Binding-site contacts:
Ligand atom O4P contacts residue SER353 of chain 1.F at 3.6 Å.
Ligand atom O6P contacts residue SER353 of chain 1.F at 2.7 Å (h-bond).
Ligand atom O3 contacts residue ARG432 of chain 1.F at 2.8 Å (salt-bridge).
Ligand atom O2P contacts residue ARG405 of chain 1.F at 2.6 Å (salt-bridge).
Ligand atom O6P contacts residue THR348 of chain 1.F at 2.5 Å (h-bond).
Ligand atom O6P contacts residue ARG352 of chain 1.F at 3.8 Å.
Ligand atom O1P contacts residue GLY434 of chain 1.F at 2.9 Å (h-bond).
Ligand atom O4P contacts residue SER435 of chain 1.F at 3.7 Å.
Ligand atom O1 contacts residue GLY434 of chain 1.F at 3.7 Å.
Ligand atom O4 contacts residue GLY436 of chain 1.F at 3.7 Å.
Ligand atom O5P contacts residue THR350 of chain 1.F at 2.7 Å (h-bond).
Ligand atom P2 contacts residue THR348 of chain 1.F at 3.5 Å.
Ligand atom O4 contacts residue THR438 of chain 1.F at 3.5 Å (h-bond).
Ligand atom C6 contacts residue SER353 of chain 1.F at 3.7 Å.
Ligand atom O6 contacts residue THR349 of chain 1.F at 3.1 Å (h-bond).
Ligand atom O3 contacts residue GLY430 of chain 1.F at 3.2 Å.
Ligand atom O6 contacts residue THR348 of chain 1.F at 3.6 Å.
Ligand atom O5P contacts residue THR349 of chain 1.F at 3.3 Å (h-bond).
Ligand atom O5 contacts residue LEU347 of chain 1.F at 3.8 Å.
Ligand atom O4 contacts residue TYR437 of chain 1.F at 2.9 Å (h-bond).
Ligand atom C4 contacts residue GLY434 of chain 1.F at 3.3 Å.
Ligand atom P2 contacts residue THR349 of chain 1.F at 3.7 Å.
Ligand atom P2 contacts residue SER353 of chain 1.F at 3.6 Å.
Ligand atom P2 contacts residue SER435 of chain 1.F at 3.7 Å.
Ligand atom O3P contacts residue TRP398 of chain 1.F at 2.7 Å (h-bond).
Ligand atom O1P contacts residue PRO433 of chain 1.F at 3.7 Å.
Ligand atom C3 contacts residue ARG432 of chain 1.F at 3.4 Å.
Ligand atom C5 contacts residue GLY434 of chain 1.F at 3.4 Å.
Ligand atom O5P contacts residue THR348 of chain 1.F at 3.6 Å.
Ligand atom C6 contacts residue THR438 of chain 1.F at 3.4 Å.
Ligand atom O3 contacts residue TRP398 of chain 1.F at 3.7 Å.
Ligand atom O4P contacts residue GLY436 of chain 1.F at 2.9 Å (h-bond).
Ligand atom O3P contacts residue ARG405 of chain 1.F at 2.7 Å (salt-bridge).
Ligand atom C3 contacts residue GLY434 of chain 1.F at 3.5 Å.
Ligand atom O2 contacts residue GLY430 of chain 1.F at 3.6 Å (h-bond).
Ligand atom O2 contacts residue LEU347 of chain 1.F at 3.4 Å.
Ligand atom O4 contacts residue GLY434 of chain 1.F at 2.6 Å (h-bond).
Ligand atom C6 contacts residue LEU347 of chain 1.F at 3.7 Å (hydrophobic).
Ligand atom O5P contacts residue SER435 of chain 1.F at 2.8 Å (h-bond).
Ligand atom P1 contacts residue ARG405 of chain 1.F at 3.7 Å.

A small-molecule ligand and the protein it binds are described below.
Small molecule (SMILES): O=P(O)(O)OC[C@H]1O[C@](O)(COP(=O)(O)O)[C@@H](O)[C@@H]1O

Sequence of chain 1.F:
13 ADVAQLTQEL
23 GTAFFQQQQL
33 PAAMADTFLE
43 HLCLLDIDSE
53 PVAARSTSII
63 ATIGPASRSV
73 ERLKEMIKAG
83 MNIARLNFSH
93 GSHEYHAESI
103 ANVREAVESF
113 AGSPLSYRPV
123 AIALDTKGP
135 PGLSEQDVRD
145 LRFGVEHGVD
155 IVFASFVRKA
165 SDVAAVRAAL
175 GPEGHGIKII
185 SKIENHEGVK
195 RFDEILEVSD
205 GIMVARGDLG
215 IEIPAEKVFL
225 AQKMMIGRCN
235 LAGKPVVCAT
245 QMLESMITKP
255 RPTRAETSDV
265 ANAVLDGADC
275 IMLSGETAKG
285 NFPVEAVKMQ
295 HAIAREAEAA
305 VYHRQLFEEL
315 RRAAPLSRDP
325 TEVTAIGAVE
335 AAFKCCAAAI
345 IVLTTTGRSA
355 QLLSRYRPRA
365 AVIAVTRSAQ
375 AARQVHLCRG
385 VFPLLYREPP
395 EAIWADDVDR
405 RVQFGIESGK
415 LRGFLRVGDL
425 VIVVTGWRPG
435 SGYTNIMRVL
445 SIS